Sequence of chain 11.A:
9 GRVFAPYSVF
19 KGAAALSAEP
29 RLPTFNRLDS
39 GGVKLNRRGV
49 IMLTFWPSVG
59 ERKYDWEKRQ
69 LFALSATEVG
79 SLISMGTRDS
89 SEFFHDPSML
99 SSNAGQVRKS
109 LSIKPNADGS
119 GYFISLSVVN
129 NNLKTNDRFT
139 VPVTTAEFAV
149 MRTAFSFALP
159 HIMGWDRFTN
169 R

Binding-site contacts:
Ligand atom C6 contacts residue HIS93 of chain 5.A at 3.5 Å.
Ligand atom C6 contacts residue TRP64 of chain 18.A at 3.3 Å (hydrophobic).
Ligand atom O2 contacts residue TYR62 of chain 18.A at 3.4 Å.
Ligand atom O4 contacts residue LYS42 of chain 5.A at 3.5 Å.
Ligand atom C7 contacts residue HIS93 of chain 5.A at 3.4 Å.
Ligand atom C5' contacts residue TYR62 of chain 18.A at 3.4 Å (hydrophobic).
Ligand atom O4 contacts residue ARG45 of chain 5.A at 3.2 Å (salt-bridge).
Ligand atom O2 contacts residue MET97 of chain 5.A at 2.9 Å.
Ligand atom N3 contacts residue PHE18 of chain 18.A at 3.4 Å.
Ligand atom O4 contacts residue PHE12 of chain 18.A at 3.5 Å.
Ligand atom N3 contacts residue PHE12 of chain 18.A at 3.1 Å.
Ligand atom OP1 contacts residue LYS107 of chain 5.A at 2.8 Å (salt-bridge).
Ligand atom C1' contacts residue ASP94 of chain 5.A at 3.4 Å.
Ligand atom C4 contacts residue ARG45 of chain 5.A at 3.3 Å.
Ligand atom O4' contacts residue ASP94 of chain 5.A at 3.4 Å (salt-bridge).
Ligand atom C4 contacts residue PHE92 of chain 5.A at 3.3 Å (hydrophobic).
Ligand atom N3 contacts residue ARG45 of chain 5.A at 2.6 Å (salt-bridge).
Ligand atom OP1 contacts residue ALA71 of chain 5.A at 3.0 Å (h-bond).
Ligand atom O2 contacts residue PHE12 of chain 18.A at 3.1 Å.
Ligand atom C4 contacts residue PHE18 of chain 18.A at 3.4 Å (hydrophobic).
Ligand atom C4 contacts residue PHE12 of chain 18.A at 3.5 Å (hydrophobic).
Ligand atom OP2 contacts residue LYS107 of chain 5.A at 2.8 Å (salt-bridge).
Ligand atom O4' contacts residue TRP64 of chain 18.A at 2.7 Å (h-bond).
Ligand atom C7 contacts residue LYS42 of chain 5.A at 3.0 Å.
Ligand atom OP1 contacts residue TYR62 of chain 18.A at 3.1 Å (h-bond).
Ligand atom O4' contacts residue HIS93 of chain 5.A at 3.4 Å.
Ligand atom O4' contacts residue MET50 of chain 5.A at 3.3 Å.
Ligand atom C7 contacts residue GLU76 of chain 5.A at 3.5 Å.
Ligand atom N3 contacts residue PHE92 of chain 5.A at 3.0 Å (h-bond).
Ligand atom O2 contacts residue ASP94 of chain 5.A at 3.0 Å (salt-bridge).
Ligand atom C2 contacts residue MET97 of chain 5.A at 3.4 Å (hydrophobic).
Ligand atom OP1 contacts residue LYS61 of chain 18.A at 2.9 Å.
Ligand atom N1 contacts residue MET97 of chain 5.A at 3.5 Å (h-bond).
Ligand atom O4 contacts residue PHE92 of chain 5.A at 3.5 Å (h-bond).
Ligand atom OP1 contacts residue HIS93 of chain 5.A at 2.7 Å (h-bond).
Ligand atom O4 contacts residue SER16 of chain 18.A at 2.9 Å (h-bond).
Ligand atom O2 contacts residue ARG60 of chain 18.A at 2.9 Å.
Ligand atom O2 contacts residue TRP64 of chain 18.A at 3.4 Å.
Ligand atom C2 contacts residue PHE12 of chain 18.A at 3.1 Å (hydrophobic).
Ligand atom C5 contacts residue HIS93 of chain 5.A at 3.4 Å.

Sequence of chain 5.A:
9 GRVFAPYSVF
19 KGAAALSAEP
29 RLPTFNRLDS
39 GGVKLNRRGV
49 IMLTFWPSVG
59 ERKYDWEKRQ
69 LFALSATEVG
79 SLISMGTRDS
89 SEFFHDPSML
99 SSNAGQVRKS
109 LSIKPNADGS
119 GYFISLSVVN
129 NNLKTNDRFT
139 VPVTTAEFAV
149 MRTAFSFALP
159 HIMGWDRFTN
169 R

A small-molecule ligand and the protein it binds are described below.
Small molecule (SMILES): Cc1cn([C@H]2C[C@H](O[P](=O)(O)OC[C@H]3O[C@@H](n4cc(C)c(=O)[nH]c4=O)C[C@@H]3O[P](=O)(O)OC[C@H]3O[C@@H](n4cc(C)c(=O)[nH]c4=O)C[C@@H]3O[P](=O)(O)OC[C@H]3O[C@@H](n4cc(C)c(=O)[nH]c4=O)C[C@@H]3O[P](=O)(O)OC[C@H]3O[C@@H](n4cc(C)c(=O)[nH]c4=O)C[C@@H]3O[P](=O)(O)OC[C@H]3O[C@@H](n4cc(C)c(=O)[nH]c4=O)C[C@@H]3O)[C@@H](CO[P](=O)(O)O[C@H]3C[C@H](n4cc(C)c(=O)[nH]c4=O)O[C@@H]3CO[P](=O)(O)O[C@H]3C[C@H](n4cc(C)c(=O)[nH]c4=O)O[C@@H]3CO[P](=O)(O)O[C@H]3C[C@H](n4cc(C)c(=O)[nH]c4=O)O[C@@H]3COP(=O)=O)O2)c(=O)[nH]c1=O

Sequence of chain 18.A:
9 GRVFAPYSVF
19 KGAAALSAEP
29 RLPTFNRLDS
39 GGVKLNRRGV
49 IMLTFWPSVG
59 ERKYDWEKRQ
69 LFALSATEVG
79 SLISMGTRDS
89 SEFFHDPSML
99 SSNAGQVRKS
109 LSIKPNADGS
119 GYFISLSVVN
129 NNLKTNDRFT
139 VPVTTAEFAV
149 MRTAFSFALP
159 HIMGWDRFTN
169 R